Sequence of chain 1.B:
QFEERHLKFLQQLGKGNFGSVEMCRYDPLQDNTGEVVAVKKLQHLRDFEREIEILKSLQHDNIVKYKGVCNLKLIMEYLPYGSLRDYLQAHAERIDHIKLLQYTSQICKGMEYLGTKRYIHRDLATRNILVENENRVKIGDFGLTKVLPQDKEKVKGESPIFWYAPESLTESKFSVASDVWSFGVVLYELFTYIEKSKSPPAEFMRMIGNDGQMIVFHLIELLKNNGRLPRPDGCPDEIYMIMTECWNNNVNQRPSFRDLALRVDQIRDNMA

This protein binds this small molecule.
Small molecule (SMILES): NC(=O)c1cnc2[nH]ccc2c1NC1[C@@H]2CC3C[C@H]1CC(O)(C3)C2

Binding-site contacts:
Ligand atom N7 contacts residue LEU22 of chain 1.B at 3.8 Å.
Ligand atom O11 contacts residue VAL30 of chain 1.B at 4.2 Å.
Ligand atom O11 contacts residue MET96 of chain 1.B at 3.7 Å.
Ligand atom C6 contacts residue LEU99 of chain 1.B at 3.7 Å (hydrophobic).
Ligand atom N12 contacts residue GLU97 of chain 1.B at 2.9 Å (salt-bridge).
Ligand atom C16 contacts residue ARG147 of chain 1.B at 4.2 Å.
Ligand atom O24 contacts residue LYS24 of chain 1.B at 4.0 Å.
Ligand atom C8 contacts residue GLY102 of chain 1.B at 3.8 Å.
Ligand atom C6 contacts residue LEU150 of chain 1.B at 4.1 Å (hydrophobic).
Ligand atom C10 contacts residue LEU150 of chain 1.B at 3.9 Å (hydrophobic).
Ligand atom N4 contacts residue LEU99 of chain 1.B at 3.2 Å (h-bond).
Ligand atom C1 contacts residue LEU150 of chain 1.B at 3.9 Å (hydrophobic).
Ligand atom C14 contacts residue VAL30 of chain 1.B at 4.0 Å (hydrophobic).
Ligand atom C3 contacts residue LEU99 of chain 1.B at 3.6 Å (hydrophobic).
Ligand atom C3 contacts residue GLU97 of chain 1.B at 3.8 Å.
Ligand atom N12 contacts residue VAL78 of chain 1.B at 3.8 Å.
Ligand atom C3 contacts residue TYR98 of chain 1.B at 4.0 Å (hydrophobic).
Ligand atom C17 contacts residue LEU150 of chain 1.B at 3.7 Å (hydrophobic).
Ligand atom C10 contacts residue ALA47 of chain 1.B at 3.8 Å (hydrophobic).
Ligand atom N13 contacts residue VAL30 of chain 1.B at 4.2 Å.
Ligand atom C3 contacts residue ALA47 of chain 1.B at 4.0 Å (hydrophobic).
Ligand atom N12 contacts residue LEU150 of chain 1.B at 4.1 Å.
Ligand atom C10 contacts residue GLU97 of chain 1.B at 4.1 Å.
Ligand atom N7 contacts residue GLY102 of chain 1.B at 3.8 Å.
Ligand atom C8 contacts residue LEU22 of chain 1.B at 3.7 Å (hydrophobic).
Ligand atom N4 contacts residue TYR98 of chain 1.B at 3.5 Å.
Ligand atom C5 contacts residue LEU150 of chain 1.B at 3.8 Å (hydrophobic).
Ligand atom C2 contacts residue LEU150 of chain 1.B at 3.8 Å (hydrophobic).
Ligand atom C22 contacts residue ARG147 of chain 1.B at 3.9 Å.
Ligand atom C2 contacts residue ALA47 of chain 1.B at 4.1 Å (hydrophobic).
Ligand atom N12 contacts residue MET96 of chain 1.B at 4.0 Å.
Ligand atom C15 contacts residue GLY23 of chain 1.B at 3.9 Å.
Ligand atom N7 contacts residue TYR98 of chain 1.B at 3.9 Å.
Ligand atom N7 contacts residue LEU99 of chain 1.B at 3.4 Å (h-bond).
Ligand atom C15 contacts residue LYS24 of chain 1.B at 4.1 Å.
Ligand atom C22 contacts residue ASN148 of chain 1.B at 3.9 Å.
Ligand atom N12 contacts residue ALA47 of chain 1.B at 3.6 Å.
Ligand atom C9 contacts residue LEU22 of chain 1.B at 4.1 Å (hydrophobic).
Ligand atom C23 contacts residue ARG147 of chain 1.B at 4.0 Å.
Ligand atom C23 contacts residue LEU150 of chain 1.B at 3.7 Å (hydrophobic).